A protein and the small-molecule ligand that binds it are described below.
Small molecule (SMILES): O=C(O)CCc1ccc2c(c1)OCO2

Sequence of chain 2.B:
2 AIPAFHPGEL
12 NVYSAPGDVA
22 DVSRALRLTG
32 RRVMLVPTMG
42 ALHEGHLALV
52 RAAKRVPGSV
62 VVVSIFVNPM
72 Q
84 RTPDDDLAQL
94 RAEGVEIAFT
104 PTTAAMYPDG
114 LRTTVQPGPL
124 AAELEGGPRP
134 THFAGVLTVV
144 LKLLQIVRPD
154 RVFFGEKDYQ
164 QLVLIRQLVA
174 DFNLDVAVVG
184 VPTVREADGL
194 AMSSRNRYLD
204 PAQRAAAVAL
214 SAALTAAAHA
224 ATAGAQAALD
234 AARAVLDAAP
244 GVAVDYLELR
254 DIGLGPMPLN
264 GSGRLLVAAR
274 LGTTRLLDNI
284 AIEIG

Binding-site contacts:
Ligand atom C5 contacts residue LYS160 of chain 2.B at 3.9 Å.
Ligand atom O4 contacts residue GLY46 of chain 2.B at 3.6 Å.
Ligand atom O2 contacts residue SER197 of chain 2.B at 3.4 Å (h-bond).
Ligand atom C20 contacts residue PRO185 of chain 2.B at 3.4 Å (hydrophobic).
Ligand atom O4 contacts residue PRO185 of chain 2.B at 4.0 Å.
Ligand atom C6 contacts residue HIS44 of chain 2.B at 3.2 Å.
Ligand atom C9 contacts residue SER197 of chain 2.B at 4.3 Å.
Ligand atom C6 contacts residue LYS160 of chain 2.B at 3.9 Å.
Ligand atom O4 contacts residue THR186 of chain 2.B at 3.5 Å.
Ligand atom C4 contacts residue VAL187 of chain 2.B at 4.2 Å (hydrophobic).
Ligand atom O3 contacts residue LEU50 of chain 2.B at 3.8 Å.
Ligand atom C3 contacts residue GLY158 of chain 2.B at 4.3 Å.
Ligand atom C6 contacts residue MET195 of chain 2.B at 3.2 Å (hydrophobic).
Ligand atom O1 contacts residue SER196 of chain 2.B at 3.2 Å (h-bond).
Ligand atom C9 contacts residue HIS44 of chain 2.B at 4.0 Å.
Ligand atom O3 contacts residue GLY46 of chain 2.B at 3.6 Å (h-bond).
Ligand atom C5 contacts residue HIS44 of chain 2.B at 3.7 Å.
Ligand atom C8 contacts residue LYS160 of chain 2.B at 4.3 Å.
Ligand atom C5 contacts residue GLY46 of chain 2.B at 3.8 Å.
Ligand atom C20 contacts residue THR186 of chain 2.B at 4.0 Å.
Ligand atom C7 contacts residue HIS44 of chain 2.B at 4.1 Å.
Ligand atom C3 contacts residue GLY46 of chain 2.B at 3.8 Å.
Ligand atom C9 contacts residue SER196 of chain 2.B at 4.0 Å.
Ligand atom C20 contacts residue VAL187 of chain 2.B at 3.7 Å (hydrophobic).
Ligand atom O2 contacts residue HIS44 of chain 2.B at 3.0 Å (h-bond).
Ligand atom C1 contacts residue HIS44 of chain 2.B at 3.8 Å.
Ligand atom C7 contacts residue ASP161 of chain 2.B at 4.2 Å.
Ligand atom O3 contacts residue GLY158 of chain 2.B at 3.5 Å.
Ligand atom C4 contacts residue LYS160 of chain 2.B at 3.9 Å.
Ligand atom O4 contacts residue LYS160 of chain 2.B at 4.3 Å.
Ligand atom O1 contacts residue MET195 of chain 2.B at 4.3 Å.
Ligand atom O2 contacts residue SER196 of chain 2.B at 3.7 Å.
Ligand atom O4 contacts residue VAL187 of chain 2.B at 3.0 Å (h-bond).
Ligand atom C3 contacts residue LYS160 of chain 2.B at 4.1 Å.
Ligand atom C20 contacts residue GLY46 of chain 2.B at 3.5 Å.
Ligand atom O1 contacts residue LYS160 of chain 2.B at 3.9 Å.
Ligand atom C4 contacts residue GLY46 of chain 2.B at 3.5 Å.
Ligand atom C7 contacts residue HIS47 of chain 2.B at 4.1 Å.
Ligand atom C8 contacts residue ASP161 of chain 2.B at 3.4 Å.
Ligand atom C5 contacts residue MET195 of chain 2.B at 3.2 Å (hydrophobic).